Sequence of chain 1.A:
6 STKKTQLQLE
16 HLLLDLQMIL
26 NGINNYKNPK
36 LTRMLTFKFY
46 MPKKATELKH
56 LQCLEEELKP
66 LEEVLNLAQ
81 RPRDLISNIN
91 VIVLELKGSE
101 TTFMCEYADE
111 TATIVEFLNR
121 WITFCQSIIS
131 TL

The small molecule below binds the protein below.
Small molecule (SMILES): N=C(N)N[C@@H](C(=O)NCC(=O)N1CCC(c2cc(-c3cccc(Cl)c3Cl)n[nH]2)CC1)C1CCCCC1

Binding-site contacts:
Ligand atom N3 contacts residue LYS43 of chain 1.A at 3.3 Å (salt-bridge).
Ligand atom C22 contacts residue THR41 of chain 1.A at 3.8 Å.
Ligand atom N4 contacts residue TYR45 of chain 1.A at 3.8 Å.
Ligand atom C32 contacts residue LEU72 of chain 1.A at 3.3 Å (hydrophobic).
Ligand atom C2 contacts residue SO41 of chain 1.C at 3.7 Å.
Ligand atom N14 contacts residue PHE42 of chain 1.A at 3.4 Å.
Ligand atom C31 contacts residue ARG38 of chain 1.A at 3.8 Å.
Ligand atom N1 contacts residue PRO65 of chain 1.A at 3.4 Å.
Ligand atom C7 contacts residue TYR45 of chain 1.A at 3.6 Å (hydrophobic).
Ligand atom C22 contacts residue PHE42 of chain 1.A at 3.7 Å (hydrophobic).
Ligand atom N26 contacts residue ARG38 of chain 1.A at 3.7 Å.
Ligand atom CL36 contacts residue MET39 of chain 1.A at 3.7 Å.
Ligand atom C15 contacts residue PHE42 of chain 1.A at 3.8 Å (hydrophobic).
Ligand atom N4 contacts residue SO41 of chain 1.C at 3.1 Å (h-bond).
Ligand atom C2 contacts residue TYR45 of chain 1.A at 3.8 Å (hydrophobic).
Ligand atom C24 contacts residue ARG38 of chain 1.A at 3.6 Å.
Ligand atom C2 contacts residue GLU62 of chain 1.A at 3.7 Å.
Ligand atom C23 contacts residue PHE42 of chain 1.A at 3.8 Å (hydrophobic).
Ligand atom C8 contacts residue TYR45 of chain 1.A at 3.4 Å (hydrophobic).
Ligand atom N3 contacts residue TYR45 of chain 1.A at 3.7 Å.
Ligand atom N1 contacts residue GLU62 of chain 1.A at 3.6 Å.
Ligand atom C23 contacts residue THR41 of chain 1.A at 3.6 Å.
Ligand atom N25 contacts residue ARG38 of chain 1.A at 3.8 Å.
Ligand atom C33 contacts residue LEU72 of chain 1.A at 3.6 Å (hydrophobic).
Ligand atom C27 contacts residue ARG38 of chain 1.A at 3.5 Å.
Ligand atom O13 contacts residue SO41 of chain 1.C at 3.5 Å (h-bond).
Ligand atom CL35 contacts residue ALA73 of chain 1.A at 3.6 Å.
Ligand atom C20 contacts residue PHE42 of chain 1.A at 3.8 Å (hydrophobic).
Ligand atom C29 contacts residue ARG38 of chain 1.A at 3.8 Å.
Ligand atom CL36 contacts residue VAL69 of chain 1.A at 3.2 Å.
Ligand atom C5 contacts residue LYS43 of chain 1.A at 3.4 Å.
Ligand atom O17 contacts residue LYS43 of chain 1.A at 2.8 Å (salt-bridge).
Ligand atom N3 contacts residue GLU62 of chain 1.A at 3.0 Å (salt-bridge).
Ligand atom CL35 contacts residue LEU72 of chain 1.A at 3.7 Å.
Ligand atom O17 contacts residue PHE42 of chain 1.A at 3.3 Å.
Ligand atom C30 contacts residue ARG38 of chain 1.A at 3.6 Å.
Ligand atom N1 contacts residue SO41 of chain 1.C at 3.3 Å (h-bond).
Ligand atom N18 contacts residue PHE42 of chain 1.A at 3.9 Å.
Ligand atom C28 contacts residue ARG38 of chain 1.A at 3.5 Å.
Ligand atom CL35 contacts residue MET39 of chain 1.A at 3.4 Å.